A small-molecule ligand and the protein it binds are described below.
Small molecule (SMILES): CC(=O)N[C@@H]1[C@@H](O)[C@H](O)[C@@H](CO)O[C@H]1O

Binding-site contacts:
Ligand atom C5 contacts residue THR187 of chain 1.A at 3.4 Å.
Ligand atom C1 contacts residue ASN185 of chain 1.A at 1.4 Å.
Ligand atom C1 contacts residue THR187 of chain 1.A at 3.4 Å.
Ligand atom C8 contacts residue SER225 of chain 1.A at 3.4 Å.
Ligand atom O5 contacts residue THR187 of chain 1.A at 3.4 Å (h-bond).
Ligand atom O7 contacts residue THR187 of chain 1.A at 3.5 Å.
Ligand atom O5 contacts residue ASN185 of chain 1.A at 2.4 Å (h-bond).
Ligand atom N2 contacts residue ASN185 of chain 1.A at 3.0 Å (h-bond).
Ligand atom O7 contacts residue ASN185 of chain 1.A at 3.9 Å.
Ligand atom C5 contacts residue ASN185 of chain 1.A at 3.7 Å.
Ligand atom C8 contacts residue ASN227 of chain 1.A at 4.3 Å.
Ligand atom C2 contacts residue THR187 of chain 1.A at 4.5 Å.
Ligand atom C2 contacts residue ASN185 of chain 1.A at 2.5 Å.
Ligand atom C6 contacts residue THR187 of chain 1.A at 4.2 Å.
Ligand atom C3 contacts residue ASN185 of chain 1.A at 3.8 Å.
Ligand atom C4 contacts residue ASN185 of chain 1.A at 4.3 Å.
Ligand atom C7 contacts residue ASN185 of chain 1.A at 3.6 Å.

Sequence of chain 1.A:
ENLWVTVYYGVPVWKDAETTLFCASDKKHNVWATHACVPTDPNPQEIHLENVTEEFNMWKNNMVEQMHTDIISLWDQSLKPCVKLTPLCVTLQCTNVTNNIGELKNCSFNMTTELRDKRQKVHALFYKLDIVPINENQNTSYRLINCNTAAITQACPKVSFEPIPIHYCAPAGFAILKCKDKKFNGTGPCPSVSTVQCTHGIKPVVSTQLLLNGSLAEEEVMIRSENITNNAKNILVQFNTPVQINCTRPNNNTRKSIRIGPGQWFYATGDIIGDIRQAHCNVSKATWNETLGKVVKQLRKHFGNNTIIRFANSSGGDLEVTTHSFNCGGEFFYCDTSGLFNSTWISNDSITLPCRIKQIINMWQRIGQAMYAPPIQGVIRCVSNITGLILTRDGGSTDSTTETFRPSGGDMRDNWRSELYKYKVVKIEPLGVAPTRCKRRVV